Sequence of chain 1.A:
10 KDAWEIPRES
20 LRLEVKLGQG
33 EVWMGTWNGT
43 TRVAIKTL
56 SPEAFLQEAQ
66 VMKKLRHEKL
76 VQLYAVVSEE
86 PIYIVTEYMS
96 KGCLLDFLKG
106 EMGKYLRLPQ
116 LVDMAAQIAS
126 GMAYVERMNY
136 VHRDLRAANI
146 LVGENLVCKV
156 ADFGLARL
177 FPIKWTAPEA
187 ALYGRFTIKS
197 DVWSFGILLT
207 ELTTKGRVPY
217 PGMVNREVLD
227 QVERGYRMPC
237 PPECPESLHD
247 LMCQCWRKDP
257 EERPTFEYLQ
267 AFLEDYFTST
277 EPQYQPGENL

The protein below binds the small molecule below.
Small molecule (SMILES): Cc1nc(Nc2ncc(C(=O)Nc3c(C)cccc3Cl)s2)cc(N2CCN(CCO)CC2)n1

Binding-site contacts:
Ligand atom S contacts residue LEU146 of chain 1.A at 3.7 Å.
Ligand atom CL contacts residue ALA156 of chain 1.A at 3.5 Å.
Ligand atom C11 contacts residue MET94 of chain 1.A at 3.3 Å (hydrophobic).
Ligand atom C1 contacts residue LEU146 of chain 1.A at 3.4 Å (hydrophobic).
Ligand atom C6 contacts residue GLU63 of chain 1.A at 3.3 Å.
Ligand atom CL contacts residue ASP157 of chain 1.A at 3.7 Å.
Ligand atom C12 contacts residue MET94 of chain 1.A at 3.1 Å (hydrophobic).
Ligand atom C2 contacts residue LEU146 of chain 1.A at 3.5 Å (hydrophobic).
Ligand atom C4 contacts residue THR91 of chain 1.A at 3.5 Å.
Ligand atom C8 contacts residue LYS48 of chain 1.A at 3.5 Å.
Ligand atom C10 contacts residue ILE89 of chain 1.A at 3.6 Å (hydrophobic).
Ligand atom N1 contacts residue MET94 of chain 1.A at 3.1 Å (h-bond).
Ligand atom N2 contacts residue THR91 of chain 1.A at 3.0 Å (h-bond).
Ligand atom C18 contacts residue SER95 of chain 1.A at 3.4 Å.
Ligand atom C10 contacts residue LYS48 of chain 1.A at 3.6 Å.
Ligand atom C10 contacts residue THR91 of chain 1.A at 3.7 Å.
Ligand atom C19 contacts residue SER95 of chain 1.A at 3.4 Å.
Ligand atom C1 contacts residue ALA46 of chain 1.A at 3.4 Å (hydrophobic).
Ligand atom C13 contacts residue GLY97 of chain 1.A at 3.5 Å.
Ligand atom C14 contacts residue LEU26 of chain 1.A at 3.7 Å (hydrophobic).
Ligand atom N3 contacts residue LEU26 of chain 1.A at 3.6 Å.
Ligand atom C8 contacts residue ILE89 of chain 1.A at 3.7 Å (hydrophobic).
Ligand atom C12 contacts residue GLY97 of chain 1.A at 3.6 Å.
Ligand atom N1 contacts residue LEU146 of chain 1.A at 3.6 Å.
Ligand atom N contacts residue TYR93 of chain 1.A at 3.5 Å.
Ligand atom C1 contacts residue GLU92 of chain 1.A at 3.5 Å.
Ligand atom C7 contacts residue GLU63 of chain 1.A at 3.5 Å.
Ligand atom C7 contacts residue LYS48 of chain 1.A at 3.7 Å.
Ligand atom C contacts residue MET94 of chain 1.A at 3.8 Å (hydrophobic).
Ligand atom C10 contacts residue ALA46 of chain 1.A at 3.4 Å (hydrophobic).
Ligand atom O contacts residue VAL34 of chain 1.A at 3.6 Å.
Ligand atom C contacts residue LEU146 of chain 1.A at 3.7 Å (hydrophobic).
Ligand atom C19 contacts residue TYR93 of chain 1.A at 3.3 Å (hydrophobic).
Ligand atom C12 contacts residue TYR93 of chain 1.A at 3.6 Å (hydrophobic).
Ligand atom C2 contacts residue ALA46 of chain 1.A at 3.7 Å (hydrophobic).
Ligand atom C9 contacts residue THR91 of chain 1.A at 3.4 Å.
Ligand atom C6 contacts residue MET67 of chain 1.A at 3.7 Å (hydrophobic).
Ligand atom N contacts residue MET94 of chain 1.A at 2.7 Å (h-bond).
Ligand atom N1 contacts residue ALA46 of chain 1.A at 3.8 Å.
Ligand atom C1 contacts residue THR91 of chain 1.A at 3.7 Å.